The protein below binds the small molecule below.
Small molecule (SMILES): CC(=O)N[C@@H]1[C@@H](O)[C@H](O)[C@@H](CO)O[C@H]1O

Binding-site contacts:
Ligand atom C1 contacts residue THR312 of chain 1.E at 4.3 Å.
Ligand atom C8 contacts residue ASN32 of chain 1.E at 4.4 Å.
Ligand atom C5 contacts residue ASN32 of chain 1.E at 3.7 Å.
Ligand atom O5 contacts residue THR312 of chain 1.E at 4.3 Å.
Ligand atom O5 contacts residue ASN32 of chain 1.E at 2.4 Å (h-bond).
Ligand atom O7 contacts residue ASN32 of chain 1.E at 3.5 Å (h-bond).
Ligand atom C6 contacts residue ALA33 of chain 1.E at 4.0 Å (hydrophobic).
Ligand atom N2 contacts residue ASN32 of chain 1.E at 2.8 Å (h-bond).
Ligand atom C4 contacts residue ASN32 of chain 1.E at 4.3 Å.
Ligand atom C1 contacts residue ASN32 of chain 1.E at 1.4 Å.
Ligand atom O6 contacts residue THR34 of chain 1.E at 3.7 Å.
Ligand atom O6 contacts residue ALA33 of chain 1.E at 3.4 Å (h-bond).
Ligand atom C7 contacts residue ASN32 of chain 1.E at 3.3 Å.
Ligand atom C2 contacts residue ASN32 of chain 1.E at 2.5 Å.
Ligand atom O5 contacts residue ALA33 of chain 1.E at 3.7 Å.
Ligand atom C3 contacts residue ASN32 of chain 1.E at 3.8 Å.

Sequence of chain 1.E:
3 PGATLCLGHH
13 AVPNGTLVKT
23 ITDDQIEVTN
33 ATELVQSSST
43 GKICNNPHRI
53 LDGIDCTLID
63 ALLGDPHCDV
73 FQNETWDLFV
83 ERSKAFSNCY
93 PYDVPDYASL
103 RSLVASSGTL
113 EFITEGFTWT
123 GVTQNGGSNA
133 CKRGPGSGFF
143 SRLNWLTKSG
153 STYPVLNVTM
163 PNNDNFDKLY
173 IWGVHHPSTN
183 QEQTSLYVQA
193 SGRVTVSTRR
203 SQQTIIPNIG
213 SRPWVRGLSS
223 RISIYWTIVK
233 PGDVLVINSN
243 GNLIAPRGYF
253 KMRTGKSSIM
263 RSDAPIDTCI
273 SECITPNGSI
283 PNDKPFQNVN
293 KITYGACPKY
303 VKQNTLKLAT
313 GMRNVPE